Sequence of chain 1.A:
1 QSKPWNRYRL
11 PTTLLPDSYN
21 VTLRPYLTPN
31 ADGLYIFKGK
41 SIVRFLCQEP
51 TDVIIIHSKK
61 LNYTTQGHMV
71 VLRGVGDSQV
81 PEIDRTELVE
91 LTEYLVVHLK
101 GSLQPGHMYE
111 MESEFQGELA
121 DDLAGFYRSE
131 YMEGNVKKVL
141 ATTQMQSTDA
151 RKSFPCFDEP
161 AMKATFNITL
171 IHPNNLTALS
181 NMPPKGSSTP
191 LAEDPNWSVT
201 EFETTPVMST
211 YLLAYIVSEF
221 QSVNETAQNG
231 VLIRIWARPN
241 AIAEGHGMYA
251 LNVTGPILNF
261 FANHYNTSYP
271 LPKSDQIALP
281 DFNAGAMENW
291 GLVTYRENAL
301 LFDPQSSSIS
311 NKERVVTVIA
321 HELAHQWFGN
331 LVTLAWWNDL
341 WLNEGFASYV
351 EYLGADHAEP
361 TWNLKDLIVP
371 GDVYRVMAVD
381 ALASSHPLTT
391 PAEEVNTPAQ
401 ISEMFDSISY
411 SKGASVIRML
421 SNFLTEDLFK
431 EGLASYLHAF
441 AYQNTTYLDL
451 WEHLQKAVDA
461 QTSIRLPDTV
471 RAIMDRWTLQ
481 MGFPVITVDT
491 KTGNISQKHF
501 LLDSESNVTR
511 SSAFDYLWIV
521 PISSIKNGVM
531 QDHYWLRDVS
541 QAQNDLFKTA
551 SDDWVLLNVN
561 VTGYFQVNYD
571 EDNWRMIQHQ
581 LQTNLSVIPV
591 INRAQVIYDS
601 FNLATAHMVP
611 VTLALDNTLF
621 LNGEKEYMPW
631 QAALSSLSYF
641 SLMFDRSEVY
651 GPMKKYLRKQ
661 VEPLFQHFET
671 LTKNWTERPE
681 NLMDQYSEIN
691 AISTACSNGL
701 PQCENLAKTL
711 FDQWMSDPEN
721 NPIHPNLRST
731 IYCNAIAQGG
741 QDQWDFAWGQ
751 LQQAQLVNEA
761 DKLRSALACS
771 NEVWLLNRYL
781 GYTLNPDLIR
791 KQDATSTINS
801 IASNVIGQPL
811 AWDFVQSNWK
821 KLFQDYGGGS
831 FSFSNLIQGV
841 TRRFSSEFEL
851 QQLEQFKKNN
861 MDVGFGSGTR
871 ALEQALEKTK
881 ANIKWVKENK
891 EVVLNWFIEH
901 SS

The small molecule below binds the protein below.
Small molecule (SMILES): CC(=O)N[C@H]1[C@H](O[C@H]2[C@H](O)[C@@H](NC(C)=O)CO[C@@H]2CO)O[C@H](CO)[C@@H](O)[C@@H]1O

Binding-site contacts:
Ligand atom C8 contacts residue TYR249 of chain 1.A at 3.6 Å (hydrophobic).
Ligand atom N2 contacts residue ASN252 of chain 1.A at 3.0 Å (h-bond).
Ligand atom C7 contacts residue ASN252 of chain 1.A at 3.7 Å.
Ligand atom C3 contacts residue ASN252 of chain 1.A at 3.8 Å.
Ligand atom C8 contacts residue PRO304 of chain 1.A at 4.0 Å (hydrophobic).
Ligand atom C7 contacts residue TYR249 of chain 1.A at 3.9 Å (hydrophobic).
Ligand atom O7 contacts residue LYS312 of chain 1.A at 3.5 Å (salt-bridge).
Ligand atom C4 contacts residue ASN252 of chain 1.A at 4.2 Å.
Ligand atom O5 contacts residue ASN252 of chain 1.A at 2.2 Å (h-bond).
Ligand atom C1 contacts residue ASN252 of chain 1.A at 1.4 Å.
Ligand atom O7 contacts residue ASN252 of chain 1.A at 3.9 Å.
Ligand atom C8 contacts residue PHE302 of chain 1.A at 4.0 Å (hydrophobic).
Ligand atom O7 contacts residue TYR249 of chain 1.A at 3.4 Å.
Ligand atom C5 contacts residue ASN252 of chain 1.A at 3.5 Å.
Ligand atom C2 contacts residue ASN252 of chain 1.A at 2.5 Å.